A protein and the small-molecule ligand that binds it are described below.
Small molecule (SMILES): CC(=O)N[C@@H]1[C@@H](O)[C@H](O)[C@@H](CO)O[C@H]1O

Binding-site contacts:
Ligand atom O5 contacts residue VAL412 of chain 1.E at 4.3 Å.
Ligand atom O7 contacts residue ASN263 of chain 1.E at 2.5 Å (h-bond).
Ligand atom C5 contacts residue ASN263 of chain 1.E at 3.6 Å.
Ligand atom C3 contacts residue ASN263 of chain 1.E at 3.8 Å.
Ligand atom C1 contacts residue GLN261 of chain 1.E at 4.0 Å.
Ligand atom N2 contacts residue ASN263 of chain 1.E at 2.9 Å (h-bond).
Ligand atom C2 contacts residue GLN261 of chain 1.E at 4.0 Å.
Ligand atom C7 contacts residue ASN263 of chain 1.E at 3.0 Å.
Ligand atom C4 contacts residue GLN261 of chain 1.E at 4.4 Å.
Ligand atom C6 contacts residue VAL412 of chain 1.E at 4.4 Å (hydrophobic).
Ligand atom O3 contacts residue GLN261 of chain 1.E at 4.4 Å.
Ligand atom N2 contacts residue GLN261 of chain 1.E at 3.8 Å.
Ligand atom C2 contacts residue ASN263 of chain 1.E at 2.4 Å.
Ligand atom C5 contacts residue GLN261 of chain 1.E at 4.4 Å.
Ligand atom C1 contacts residue ASN263 of chain 1.E at 1.4 Å.
Ligand atom O5 contacts residue ASN263 of chain 1.E at 2.3 Å (h-bond).
Ligand atom C8 contacts residue VAL300 of chain 1.E at 4.0 Å (hydrophobic).
Ligand atom C4 contacts residue ASN263 of chain 1.E at 4.2 Å.
Ligand atom C8 contacts residue ASN263 of chain 1.E at 4.3 Å.
Ligand atom C8 contacts residue GLN261 of chain 1.E at 4.5 Å.
Ligand atom C3 contacts residue GLN261 of chain 1.E at 3.6 Å.
Ligand atom C8 contacts residue SER301 of chain 1.E at 3.6 Å.
Ligand atom C6 contacts residue ARG410 of chain 1.E at 4.4 Å.

Sequence of chain 1.E:
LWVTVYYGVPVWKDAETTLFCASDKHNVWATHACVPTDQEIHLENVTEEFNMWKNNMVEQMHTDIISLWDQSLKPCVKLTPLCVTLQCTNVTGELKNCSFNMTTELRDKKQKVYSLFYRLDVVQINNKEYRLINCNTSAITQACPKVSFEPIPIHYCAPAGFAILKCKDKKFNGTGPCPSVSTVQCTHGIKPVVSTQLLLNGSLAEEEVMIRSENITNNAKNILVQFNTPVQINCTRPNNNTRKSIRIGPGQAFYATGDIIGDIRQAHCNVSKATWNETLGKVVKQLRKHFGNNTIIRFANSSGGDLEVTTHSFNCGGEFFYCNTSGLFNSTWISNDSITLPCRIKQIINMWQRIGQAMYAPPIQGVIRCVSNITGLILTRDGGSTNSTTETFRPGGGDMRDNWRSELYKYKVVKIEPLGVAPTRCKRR